Sequence of chain 1.A:
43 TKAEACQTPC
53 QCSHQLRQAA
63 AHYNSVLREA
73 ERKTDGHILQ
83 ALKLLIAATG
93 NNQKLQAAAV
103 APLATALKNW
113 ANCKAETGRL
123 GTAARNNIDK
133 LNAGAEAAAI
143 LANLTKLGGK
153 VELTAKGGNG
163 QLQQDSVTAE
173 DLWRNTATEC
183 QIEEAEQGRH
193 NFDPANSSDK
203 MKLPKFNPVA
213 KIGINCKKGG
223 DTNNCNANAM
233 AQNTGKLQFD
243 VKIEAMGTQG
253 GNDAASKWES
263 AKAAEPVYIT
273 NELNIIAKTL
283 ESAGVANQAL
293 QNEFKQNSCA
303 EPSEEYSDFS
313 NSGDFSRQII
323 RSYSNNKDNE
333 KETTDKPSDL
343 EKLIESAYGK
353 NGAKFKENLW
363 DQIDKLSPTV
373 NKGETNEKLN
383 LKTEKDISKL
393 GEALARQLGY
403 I

The small molecule below binds the protein below.
Small molecule (SMILES): CC(=O)N[C@H]1[C@H](O[C@H]2[C@H](O)[C@@H](NC(C)=O)CO[C@@H]2CO)O[C@H](CO)[C@@H](O[C@@H]2O[C@H](CO)[C@@H](O)[C@H](O[C@H]3O[C@H](CO)[C@@H](O)[C@H](O)[C@@H]3O[C@H]3O[C@H](CO)[C@@H](O)[C@H](O)[C@@H]3O[C@H]3O[C@H](CO)[C@@H](O)[C@H](O)[C@@H]3O)[C@@H]2O)[C@@H]1O

Sequence of chain 1.D:
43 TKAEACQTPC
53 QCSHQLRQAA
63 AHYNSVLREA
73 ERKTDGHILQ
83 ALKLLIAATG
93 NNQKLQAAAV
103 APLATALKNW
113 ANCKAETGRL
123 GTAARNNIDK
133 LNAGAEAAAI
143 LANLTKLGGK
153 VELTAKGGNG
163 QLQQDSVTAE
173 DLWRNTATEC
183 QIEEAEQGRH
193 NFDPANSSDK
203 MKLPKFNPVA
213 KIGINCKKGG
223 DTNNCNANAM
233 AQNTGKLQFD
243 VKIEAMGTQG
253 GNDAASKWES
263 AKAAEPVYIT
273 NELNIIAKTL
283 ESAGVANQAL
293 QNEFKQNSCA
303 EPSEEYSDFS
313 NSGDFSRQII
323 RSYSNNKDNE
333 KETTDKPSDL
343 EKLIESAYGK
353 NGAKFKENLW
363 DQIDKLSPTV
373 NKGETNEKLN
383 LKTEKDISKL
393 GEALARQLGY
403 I

Binding-site contacts:
Ligand atom O5 contacts residue ASN145 of chain 1.A at 2.4 Å (h-bond).
Ligand atom C5 contacts residue ASN145 of chain 1.A at 3.6 Å.
Ligand atom N2 contacts residue ASN145 of chain 1.A at 3.0 Å (h-bond).
Ligand atom O6 contacts residue HIS56 of chain 1.A at 3.4 Å (h-bond).
Ligand atom C7 contacts residue ASN145 of chain 1.A at 3.2 Å.
Ligand atom C3 contacts residue CYS182 of chain 1.A at 3.8 Å (hydrophobic).
Ligand atom C1 contacts residue ASN145 of chain 1.A at 1.4 Å.
Ligand atom C8 contacts residue CYS182 of chain 1.A at 3.7 Å (hydrophobic).
Ligand atom O5 contacts residue ALA141 of chain 1.A at 3.3 Å (h-bond).
Ligand atom C2 contacts residue THR180 of chain 1.A at 3.7 Å.
Ligand atom N2 contacts residue THR180 of chain 1.A at 2.8 Å (h-bond).
Ligand atom O6 contacts residue GLU138 of chain 1.A at 2.6 Å (salt-bridge).
Ligand atom O5 contacts residue GLU181 of chain 1.A at 3.5 Å.
Ligand atom C8 contacts residue THR180 of chain 1.A at 3.4 Å.
Ligand atom O7 contacts residue ASN145 of chain 1.A at 2.9 Å (h-bond).
Ligand atom O6 contacts residue CYS182 of chain 1.A at 3.6 Å.
Ligand atom C6 contacts residue THR281 of chain 1.D at 3.7 Å.
Ligand atom O7 contacts residue ALA144 of chain 1.A at 3.3 Å.
Ligand atom C6 contacts residue ARG59 of chain 1.A at 3.8 Å.
Ligand atom O3 contacts residue GLU181 of chain 1.A at 3.3 Å.
Ligand atom C3 contacts residue THR180 of chain 1.A at 3.5 Å.
Ligand atom O6 contacts residue ARG59 of chain 1.A at 2.9 Å (salt-bridge).
Ligand atom C1 contacts residue ALA141 of chain 1.A at 3.3 Å (hydrophobic).
Ligand atom N2 contacts residue CYS182 of chain 1.A at 3.3 Å (h-bond).
Ligand atom C8 contacts residue THR281 of chain 1.D at 3.5 Å.
Ligand atom O6 contacts residue HIS56 of chain 1.A at 2.9 Å (h-bond).
Ligand atom C7 contacts residue CYS182 of chain 1.A at 3.5 Å (hydrophobic).
Ligand atom O3 contacts residue THR180 of chain 1.A at 3.8 Å.
Ligand atom O6 contacts residue THR281 of chain 1.D at 3.2 Å (h-bond).
Ligand atom O6 contacts residue ILE142 of chain 1.A at 3.7 Å.
Ligand atom C6 contacts residue HIS56 of chain 1.A at 3.7 Å.
Ligand atom O3 contacts residue CYS182 of chain 1.A at 2.8 Å (h-bond).
Ligand atom C2 contacts residue ASN145 of chain 1.A at 2.6 Å.
Ligand atom O7 contacts residue ALA141 of chain 1.A at 3.8 Å.
Ligand atom C6 contacts residue GLU138 of chain 1.A at 3.4 Å.
Ligand atom O4 contacts residue HIS192 of chain 1.A at 3.5 Å.
Ligand atom C6 contacts residue GLU181 of chain 1.A at 3.8 Å.
Ligand atom O7 contacts residue CYS182 of chain 1.A at 3.5 Å.
Ligand atom C7 contacts residue THR180 of chain 1.A at 3.7 Å.
Ligand atom O2 contacts residue ARG59 of chain 1.A at 3.4 Å.